Sequence of chain 1.C:
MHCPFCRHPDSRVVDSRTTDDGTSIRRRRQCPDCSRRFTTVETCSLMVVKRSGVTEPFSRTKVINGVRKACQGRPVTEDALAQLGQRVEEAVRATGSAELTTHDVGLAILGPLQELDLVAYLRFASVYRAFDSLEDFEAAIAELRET

Binding-site contacts:
Ligand atom O3A contacts residue ATP1 of chain 1.G at 3.5 Å (h-bond).
Ligand atom O3G contacts residue LYS50 of chain 1.A at 3.2 Å (salt-bridge).
Ligand atom N3 contacts residue ALA70 of chain 1.A at 3.8 Å.
Ligand atom C5 contacts residue LYS69 of chain 1.A at 3.8 Å.
Ligand atom O3B contacts residue ATP1 of chain 1.G at 3.2 Å (h-bond).
Ligand atom N6 contacts residue LYS69 of chain 1.A at 3.8 Å.
Ligand atom C2' contacts residue TYR128 of chain 1.A at 3.6 Å (hydrophobic).
Ligand atom O3G contacts residue ATP1 of chain 1.G at 3.5 Å (h-bond).
Ligand atom N7 contacts residue LYS69 of chain 1.A at 3.5 Å.
Ligand atom C4' contacts residue ATP1 of chain 1.G at 3.8 Å.
Ligand atom C1' contacts residue PHE124 of chain 1.A at 3.7 Å (hydrophobic).
Ligand atom C5 contacts residue GLN72 of chain 1.C at 3.7 Å.
Ligand atom PG contacts residue LYS62 of chain 1.A at 3.8 Å.
Ligand atom O2A contacts residue ATP1 of chain 1.G at 2.9 Å (h-bond).
Ligand atom O5' contacts residue ATP1 of chain 1.G at 3.3 Å (h-bond).
Ligand atom N6 contacts residue DTP1 of chain 1.N at 3.1 Å (h-bond).
Ligand atom O3' contacts residue ATP1 of chain 1.G at 3.4 Å (h-bond).
Ligand atom N9 contacts residue GLY66 of chain 1.A at 3.6 Å (h-bond).
Ligand atom C2' contacts residue VAL127 of chain 1.A at 3.6 Å (hydrophobic).
Ligand atom O3G contacts residue LYS62 of chain 1.A at 3.1 Å (salt-bridge).
Ligand atom C5' contacts residue ATP1 of chain 1.G at 3.6 Å.
Ligand atom N3 contacts residue ARG123 of chain 1.A at 3.4 Å (salt-bridge).
Ligand atom C8 contacts residue GLN72 of chain 1.C at 3.5 Å.
Ligand atom O4' contacts residue PHE124 of chain 1.A at 3.4 Å.
Ligand atom N3 contacts residue PHE124 of chain 1.A at 3.6 Å.
Ligand atom C2 contacts residue ALA70 of chain 1.A at 3.8 Å (hydrophobic).
Ligand atom C2 contacts residue ARG123 of chain 1.A at 3.2 Å.
Ligand atom C2' contacts residue PHE124 of chain 1.A at 3.6 Å (hydrophobic).
Ligand atom C1' contacts residue GLY66 of chain 1.A at 3.4 Å.
Ligand atom O3B contacts residue LYS62 of chain 1.A at 3.5 Å.
Ligand atom N3 contacts residue VAL127 of chain 1.A at 3.8 Å.
Ligand atom O2B contacts residue ATP1 of chain 1.G at 3.0 Å (h-bond).
Ligand atom C6 contacts residue LYS69 of chain 1.A at 3.8 Å.
Ligand atom PA contacts residue ATP1 of chain 1.G at 3.5 Å.
Ligand atom O2B contacts residue LYS62 of chain 1.A at 2.9 Å (salt-bridge).
Ligand atom N7 contacts residue GLN72 of chain 1.C at 3.0 Å (h-bond).
Ligand atom PG contacts residue ATP1 of chain 1.G at 3.5 Å.
Ligand atom O1G contacts residue ATP1 of chain 1.G at 3.3 Å (h-bond).
Ligand atom O3' contacts residue TYR128 of chain 1.A at 3.6 Å.
Ligand atom O4' contacts residue GLY66 of chain 1.A at 2.9 Å (h-bond).

The small molecule below binds the protein below.
Small molecule (SMILES): Nc1ncnc2c1ncn2[C@H]1C[C@H](O)[C@@H](CO[P](=O)(O)O[P](=O)(O)OP(=O)(O)O)O1

Sequence of chain 1.A:
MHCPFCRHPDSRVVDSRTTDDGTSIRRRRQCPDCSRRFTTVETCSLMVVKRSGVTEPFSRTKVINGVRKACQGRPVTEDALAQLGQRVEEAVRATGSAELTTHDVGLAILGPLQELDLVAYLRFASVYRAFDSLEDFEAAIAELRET